Binding-site contacts:
Ligand atom CAC contacts residue LEU65 of chain 1.O at 3.5 Å (hydrophobic).
Ligand atom CAD contacts residue THR85 of chain 1.O at 3.4 Å.
Ligand atom NAT contacts residue HIS88 of chain 1.O at 3.5 Å (h-bond).
Ligand atom CAL contacts residue LEU145 of chain 1.O at 3.5 Å (hydrophobic).
Ligand atom CAG contacts residue GLY91 of chain 1.O at 3.4 Å.
Ligand atom CAA contacts residue ALA155 of chain 1.O at 3.6 Å (hydrophobic).
Ligand atom CAA contacts residue ASN143 of chain 1.O at 3.4 Å.
Ligand atom CAJ contacts residue LEU145 of chain 1.O at 3.6 Å (hydrophobic).
Ligand atom CAF contacts residue GLY91 of chain 1.O at 3.1 Å.
Ligand atom CAM contacts residue GLY91 of chain 1.O at 3.7 Å.
Ligand atom CAO contacts residue ARG99 of chain 1.O at 3.8 Å.
Ligand atom CAM contacts residue HIS88 of chain 1.O at 3.2 Å.
Ligand atom CAQ contacts residue HIS90 of chain 1.O at 3.8 Å.
Ligand atom CAL contacts residue ALA35 of chain 1.O at 3.6 Å (hydrophobic).
Ligand atom CAY contacts residue LEU65 of chain 1.O at 3.9 Å (hydrophobic).
Ligand atom CAD contacts residue LEU65 of chain 1.O at 3.5 Å (hydrophobic).
Ligand atom CAB contacts residue ARG142 of chain 1.O at 3.4 Å.
Ligand atom CAL contacts residue HIS86 of chain 1.O at 3.7 Å.
Ligand atom CAM contacts residue LEU145 of chain 1.O at 3.5 Å (hydrophobic).
Ligand atom NAS contacts residue LEU145 of chain 1.O at 3.9 Å.
Ligand atom CBA contacts residue ALA155 of chain 1.O at 3.7 Å (hydrophobic).
Ligand atom CAH contacts residue GLU89 of chain 1.O at 3.0 Å.
Ligand atom CAI contacts residue ALA155 of chain 1.O at 3.5 Å (hydrophobic).
Ligand atom NAR contacts residue LEU65 of chain 1.O at 3.8 Å.
Ligand atom CAZ contacts residue LEU145 of chain 1.O at 3.6 Å (hydrophobic).
Ligand atom CAV contacts residue GLY91 of chain 1.O at 2.9 Å.
Ligand atom CAQ contacts residue GLU89 of chain 1.O at 3.4 Å.
Ligand atom CAE contacts residue ASP95 of chain 1.O at 3.1 Å.
Ligand atom CAW contacts residue GLY91 of chain 1.O at 3.5 Å.
Ligand atom CAG contacts residue ASP95 of chain 1.O at 2.9 Å.
Ligand atom CAH contacts residue GLY91 of chain 1.O at 3.4 Å.
Ligand atom CAE contacts residue GLY91 of chain 1.O at 3.1 Å.
Ligand atom NAT contacts residue LEU145 of chain 1.O at 3.3 Å.
Ligand atom CAF contacts residue HIS88 of chain 1.O at 3.5 Å.
Ligand atom CAX contacts residue GLY91 of chain 1.O at 3.5 Å.
Ligand atom CBC contacts residue LEU145 of chain 1.O at 3.3 Å (hydrophobic).
Ligand atom CAC contacts residue THR85 of chain 1.O at 3.8 Å.
Ligand atom CAF contacts residue GLU89 of chain 1.O at 3.6 Å.
Ligand atom CAE contacts residue SER92 of chain 1.O at 3.8 Å.
Ligand atom NBE contacts residue LEU145 of chain 1.O at 3.1 Å.

Sequence of chain 1.O:
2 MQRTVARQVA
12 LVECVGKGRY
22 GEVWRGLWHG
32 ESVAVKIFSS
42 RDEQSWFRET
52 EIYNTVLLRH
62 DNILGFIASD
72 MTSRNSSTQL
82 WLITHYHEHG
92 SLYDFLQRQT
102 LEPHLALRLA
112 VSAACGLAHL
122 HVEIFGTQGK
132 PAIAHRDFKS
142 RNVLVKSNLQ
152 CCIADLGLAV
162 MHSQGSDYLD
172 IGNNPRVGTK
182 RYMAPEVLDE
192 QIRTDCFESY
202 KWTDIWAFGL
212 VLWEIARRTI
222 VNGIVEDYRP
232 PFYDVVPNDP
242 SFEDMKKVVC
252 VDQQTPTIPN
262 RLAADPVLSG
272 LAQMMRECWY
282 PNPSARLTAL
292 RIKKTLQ

This protein binds this small molecule.
Small molecule (SMILES): c1ccc2c(-c3cnn4cc(-c5ccc(N6CCNCC6)cc5)cnc34)ccnc2c1